Binding-site contacts:
Ligand atom C contacts residue ASN152 of chain 1.A at 3.4 Å.
Ligand atom NZ contacts residue THR115 of chain 1.A at 3.7 Å.
Ligand atom CE3 contacts residue TRP106 of chain 1.A at 3.6 Å (hydrophobic).
Ligand atom CD contacts residue ALA112 of chain 1.A at 3.6 Å (hydrophobic).
Ligand atom C contacts residue TRP148 of chain 1.A at 3.6 Å (hydrophobic).
Ligand atom CB contacts residue ASN152 of chain 1.A at 3.5 Å.
Ligand atom CG contacts residue TRP148 of chain 1.A at 3.5 Å (hydrophobic).
Ligand atom CD contacts residue GLY114 of chain 1.A at 3.4 Å.
Ligand atom CE3 contacts residue GLN145 of chain 1.A at 2.9 Å.
Ligand atom CA contacts residue SER113 of chain 1.A at 3.7 Å.
Ligand atom OG1 contacts residue ASN110 of chain 1.A at 3.0 Å (h-bond).
Ligand atom O contacts residue TRP148 of chain 1.A at 3.4 Å.
Ligand atom CZ3 contacts residue GLN145 of chain 1.A at 2.9 Å.
Ligand atom CB contacts residue TRP106 of chain 1.A at 3.5 Å (hydrophobic).
Ligand atom CA contacts residue ASN110 of chain 1.A at 3.7 Å.
Ligand atom O contacts residue ASN110 of chain 1.A at 2.9 Å (h-bond).
Ligand atom O contacts residue TRP148 of chain 1.A at 2.7 Å (h-bond).
Ligand atom N contacts residue ASN110 of chain 1.A at 2.8 Å (h-bond).
Ligand atom N contacts residue ASN152 of chain 1.A at 2.8 Å (h-bond).
Ligand atom CB contacts residue SER113 of chain 1.A at 3.5 Å.
Ligand atom CE contacts residue THR119 of chain 1.A at 3.6 Å.
Ligand atom O contacts residue ASN199 of chain 1.A at 3.1 Å (h-bond).
Ligand atom O contacts residue ASN152 of chain 1.A at 2.9 Å (h-bond).
Ligand atom CA contacts residue ASN152 of chain 1.A at 3.2 Å.
Ligand atom O contacts residue SER69 of chain 1.A at 3.6 Å.
Ligand atom O contacts residue TRP195 of chain 1.A at 3.3 Å.
Ligand atom NZ contacts residue ASP156 of chain 1.A at 2.9 Å (salt-bridge).
Ligand atom CE contacts residue ASN152 of chain 1.A at 3.7 Å.
Ligand atom CG contacts residue ARG202 of chain 1.A at 3.0 Å.
Ligand atom CE contacts residue ASP156 of chain 1.A at 3.6 Å.
Ligand atom CB contacts residue SER113 of chain 1.A at 3.4 Å.
Ligand atom CD1 contacts residue TRP148 of chain 1.A at 3.5 Å (hydrophobic).
Ligand atom NZ contacts residue THR119 of chain 1.A at 3.0 Å (h-bond).
Ligand atom NZ contacts residue GLY114 of chain 1.A at 3.4 Å (h-bond).
Ligand atom C contacts residue SER113 of chain 1.A at 3.6 Å.
Ligand atom O contacts residue SER113 of chain 1.A at 3.5 Å.
Ligand atom N contacts residue ARG202 of chain 1.A at 3.1 Å (salt-bridge).
Ligand atom O contacts residue TRP106 of chain 1.A at 3.0 Å (h-bond).
Ligand atom CZ3 contacts residue PHE102 of chain 1.A at 3.5 Å (hydrophobic).
Ligand atom CB contacts residue TRP148 of chain 1.A at 3.6 Å (hydrophobic).

Sequence of chain 1.A:
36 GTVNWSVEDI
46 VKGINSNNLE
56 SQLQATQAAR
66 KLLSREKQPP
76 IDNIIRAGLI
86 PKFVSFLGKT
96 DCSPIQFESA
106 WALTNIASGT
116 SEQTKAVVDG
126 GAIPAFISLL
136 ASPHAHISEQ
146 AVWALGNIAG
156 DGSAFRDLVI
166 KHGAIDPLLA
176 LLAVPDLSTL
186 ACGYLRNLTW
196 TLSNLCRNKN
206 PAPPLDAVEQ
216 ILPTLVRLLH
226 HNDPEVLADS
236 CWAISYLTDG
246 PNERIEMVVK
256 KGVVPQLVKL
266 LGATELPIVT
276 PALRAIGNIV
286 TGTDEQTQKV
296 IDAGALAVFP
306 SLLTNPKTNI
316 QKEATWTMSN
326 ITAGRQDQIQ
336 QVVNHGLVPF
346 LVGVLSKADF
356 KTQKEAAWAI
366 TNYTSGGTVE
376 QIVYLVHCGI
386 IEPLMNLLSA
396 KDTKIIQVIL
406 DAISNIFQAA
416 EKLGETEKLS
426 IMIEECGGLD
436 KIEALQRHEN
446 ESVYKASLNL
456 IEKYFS

A small-molecule ligand and the protein it binds are described below.
Small molecule (SMILES): C[C@@H](O)[C@H](NC(=O)[C@H](CCCN=C(N)N)NC(=O)[C@H](CCCCN)NC(=O)[C@@H](N)CCCN=C(N)N)C(=O)N[C@@H](CC1=CN=C2C=CC=CC12)C(=O)N[C@H](C=O)CCCN=C(N)N